This protein binds this small molecule.
Small molecule (SMILES): CC(=O)N[C@H]1[C@H](O[C@H]2[C@H](O)[C@@H](NC(C)=O)CO[C@@H]2CO)O[C@H](CO)[C@@H](O)[C@@H]1O

Sequence of chain 1.G:
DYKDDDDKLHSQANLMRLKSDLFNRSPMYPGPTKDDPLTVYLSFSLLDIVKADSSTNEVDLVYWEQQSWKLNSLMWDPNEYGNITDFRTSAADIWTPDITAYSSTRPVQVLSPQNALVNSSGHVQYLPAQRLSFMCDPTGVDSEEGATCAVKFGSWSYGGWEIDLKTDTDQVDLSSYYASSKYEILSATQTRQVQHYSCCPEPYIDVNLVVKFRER

Binding-site contacts:
Ligand atom C8 contacts residue ASN119 of chain 1.G at 4.5 Å.
Ligand atom C8 contacts residue HIS123 of chain 1.G at 3.5 Å.
Ligand atom C1 contacts residue ASN119 of chain 1.G at 1.4 Å.
Ligand atom C7 contacts residue SER120 of chain 1.G at 4.5 Å.
Ligand atom C1 contacts residue SER121 of chain 1.G at 3.5 Å.
Ligand atom O5 contacts residue ASN119 of chain 1.G at 2.3 Å (h-bond).
Ligand atom C3 contacts residue ASN119 of chain 1.G at 3.9 Å.
Ligand atom C5 contacts residue HIS123 of chain 1.G at 3.6 Å.
Ligand atom C4 contacts residue ASN119 of chain 1.G at 4.3 Å.
Ligand atom C2 contacts residue ASN119 of chain 1.G at 2.5 Å.
Ligand atom C1 contacts residue HIS123 of chain 1.G at 3.8 Å.
Ligand atom C7 contacts residue SER121 of chain 1.G at 4.4 Å.
Ligand atom C5 contacts residue ASN119 of chain 1.G at 3.6 Å.
Ligand atom O5 contacts residue HIS123 of chain 1.G at 3.5 Å.
Ligand atom N2 contacts residue SER121 of chain 1.G at 3.5 Å (h-bond).
Ligand atom O7 contacts residue ASN119 of chain 1.G at 3.3 Å (h-bond).
Ligand atom C6 contacts residue HIS123 of chain 1.G at 3.7 Å.
Ligand atom C2 contacts residue SER121 of chain 1.G at 3.9 Å.
Ligand atom C7 contacts residue ASN119 of chain 1.G at 3.4 Å.
Ligand atom C3 contacts residue SER121 of chain 1.G at 4.3 Å.
Ligand atom N2 contacts residue ASN119 of chain 1.G at 3.0 Å (h-bond).
Ligand atom C8 contacts residue SER120 of chain 1.G at 3.3 Å.
Ligand atom C7 contacts residue HIS123 of chain 1.G at 4.2 Å.
Ligand atom N2 contacts residue HIS123 of chain 1.G at 4.4 Å.